Sequence of chain 36.E:
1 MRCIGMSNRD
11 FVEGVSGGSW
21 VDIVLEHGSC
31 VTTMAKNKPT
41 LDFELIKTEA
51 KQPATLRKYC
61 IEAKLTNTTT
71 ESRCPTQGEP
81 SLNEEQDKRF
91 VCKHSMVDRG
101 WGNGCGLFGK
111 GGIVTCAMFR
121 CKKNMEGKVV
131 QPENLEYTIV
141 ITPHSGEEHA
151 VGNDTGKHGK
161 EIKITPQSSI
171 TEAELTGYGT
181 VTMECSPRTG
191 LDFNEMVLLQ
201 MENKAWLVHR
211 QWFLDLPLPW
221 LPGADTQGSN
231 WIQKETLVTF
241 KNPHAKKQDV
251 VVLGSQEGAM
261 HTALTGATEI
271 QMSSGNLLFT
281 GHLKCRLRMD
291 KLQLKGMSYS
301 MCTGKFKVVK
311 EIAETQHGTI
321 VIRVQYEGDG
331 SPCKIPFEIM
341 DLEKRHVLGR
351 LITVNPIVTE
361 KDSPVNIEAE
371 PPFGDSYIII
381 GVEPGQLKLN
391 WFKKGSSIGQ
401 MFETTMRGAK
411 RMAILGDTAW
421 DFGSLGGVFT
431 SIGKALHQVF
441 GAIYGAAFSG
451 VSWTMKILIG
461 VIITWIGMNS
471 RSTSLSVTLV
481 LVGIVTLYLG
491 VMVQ

Binding-site contacts:
Ligand atom C7 contacts residue ASN67 of chain 36.E at 3.6 Å.
Ligand atom C5 contacts residue ASN67 of chain 36.E at 3.7 Å.
Ligand atom C7 contacts residue PHE90 of chain 36.E at 4.1 Å (hydrophobic).
Ligand atom O5 contacts residue ASN67 of chain 36.E at 2.4 Å (h-bond).
Ligand atom O7 contacts residue MET118 of chain 36.E at 3.4 Å.
Ligand atom O7 contacts residue ASN67 of chain 36.E at 4.5 Å.
Ligand atom N2 contacts residue MET118 of chain 36.E at 3.9 Å.
Ligand atom O7 contacts residue ARG89 of chain 36.E at 3.8 Å.
Ligand atom C2 contacts residue ASN67 of chain 36.E at 2.5 Å.
Ligand atom C8 contacts residue ASN67 of chain 36.E at 3.9 Å.
Ligand atom C4 contacts residue ASN67 of chain 36.E at 4.2 Å.
Ligand atom C7 contacts residue MET118 of chain 36.E at 4.1 Å (hydrophobic).
Ligand atom O7 contacts residue PHE90 of chain 36.E at 3.4 Å.
Ligand atom C1 contacts residue ASN67 of chain 36.E at 1.4 Å.
Ligand atom N2 contacts residue ASN67 of chain 36.E at 2.9 Å (h-bond).
Ligand atom C3 contacts residue ASN67 of chain 36.E at 3.8 Å.

A small-molecule ligand and the protein it binds are described below.
Small molecule (SMILES): CC(=O)N[C@@H]1[C@@H](O)[C@H](O)[C@@H](CO)O[C@H]1O